Binding-site contacts:
Ligand atom C19 contacts residue GLY24 of chain 1.E at 3.2 Å.
Ligand atom C30 contacts residue ALA27 of chain 1.E at 3.4 Å (hydrophobic).
Ligand atom C20 contacts residue LYS116 of chain 1.D at 3.0 Å.
Ligand atom C23 contacts residue LYS116 of chain 1.D at 2.9 Å.
Ligand atom O24 contacts residue LYS116 of chain 1.D at 3.6 Å.
Ligand atom C33 contacts residue ASP62 of chain 1.D at 3.2 Å.
Ligand atom C34 contacts residue ASP62 of chain 1.D at 3.6 Å.
Ligand atom C41 contacts residue LEU120 of chain 1.D at 3.3 Å (hydrophobic).
Ligand atom C21 contacts residue LYS116 of chain 1.D at 2.8 Å.
Ligand atom C20 contacts residue GLY24 of chain 1.E at 3.6 Å.
Ligand atom C16 contacts residue PHE25 of chain 1.E at 3.0 Å (hydrophobic).
Ligand atom C14 contacts residue HIS28 of chain 1.E at 3.5 Å.
Ligand atom C31 contacts residue ASN23 of chain 1.E at 3.6 Å.
Ligand atom C28 contacts residue ALA63 of chain 1.D at 3.5 Å (hydrophobic).
Ligand atom C40 contacts residue VAL21 of chain 1.E at 3.0 Å (hydrophobic).
Ligand atom O4 contacts residue LYS116 of chain 1.D at 3.3 Å.
Ligand atom CL17 contacts residue PHE25 of chain 1.E at 2.8 Å.
Ligand atom C38 contacts residue LEU120 of chain 1.D at 3.7 Å (hydrophobic).
Ligand atom C39 contacts residue ILE119 of chain 1.D at 3.5 Å (hydrophobic).
Ligand atom C31 contacts residue ALA27 of chain 1.E at 3.2 Å (hydrophobic).
Ligand atom C10 contacts residue GLY24 of chain 1.E at 3.7 Å.
Ligand atom C39 contacts residue LEU120 of chain 1.D at 3.5 Å (hydrophobic).
Ligand atom C13 contacts residue VAL21 of chain 1.E at 3.2 Å (hydrophobic).
Ligand atom O5 contacts residue LYS116 of chain 1.D at 3.5 Å (salt-bridge).
Ligand atom O24 contacts residue ILE119 of chain 1.D at 3.4 Å.
Ligand atom C32 contacts residue ALA27 of chain 1.E at 3.5 Å (hydrophobic).
Ligand atom S37 contacts residue LEU120 of chain 1.D at 3.1 Å.
Ligand atom C13 contacts residue PHE25 of chain 1.E at 2.8 Å (hydrophobic).
Ligand atom C36 contacts residue LYS116 of chain 1.D at 3.2 Å.
Ligand atom C19 contacts residue LYS116 of chain 1.D at 3.0 Å.
Ligand atom C11 contacts residue GLY24 of chain 1.E at 3.3 Å.
Ligand atom C22 contacts residue LYS116 of chain 1.D at 2.7 Å.
Ligand atom C32 contacts residue VAL61 of chain 1.E at 3.5 Å (hydrophobic).
Ligand atom C41 contacts residue PHE123 of chain 1.D at 3.0 Å (hydrophobic).
Ligand atom C22 contacts residue ILE119 of chain 1.D at 3.6 Å (hydrophobic).
Ligand atom C12 contacts residue PHE25 of chain 1.E at 3.3 Å (hydrophobic).
Ligand atom C12 contacts residue GLY24 of chain 1.E at 2.8 Å.
Ligand atom N9 contacts residue LYS116 of chain 1.D at 3.8 Å.
Ligand atom C18 contacts residue LYS116 of chain 1.D at 3.0 Å.
Ligand atom C13 contacts residue GLY24 of chain 1.E at 3.0 Å.

The protein below binds the small molecule below.
Small molecule (SMILES): CC(C)(C)Sc1c(CC(C)(C)C(=O)O)n(Cc2ccc(Cl)cc2)c2ccc(OCc3ccc4ccccc4n3)cc12

Sequence of chain 1.D:
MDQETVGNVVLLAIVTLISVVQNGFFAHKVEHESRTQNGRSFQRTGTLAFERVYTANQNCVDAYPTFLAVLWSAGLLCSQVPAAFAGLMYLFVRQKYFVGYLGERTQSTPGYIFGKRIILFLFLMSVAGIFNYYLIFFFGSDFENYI

Sequence of chain 1.E:
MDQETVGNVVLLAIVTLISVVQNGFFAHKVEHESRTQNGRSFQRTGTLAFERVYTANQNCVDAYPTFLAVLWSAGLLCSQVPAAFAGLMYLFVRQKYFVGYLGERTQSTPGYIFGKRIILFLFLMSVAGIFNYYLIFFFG